Sequence of chain 1.A:
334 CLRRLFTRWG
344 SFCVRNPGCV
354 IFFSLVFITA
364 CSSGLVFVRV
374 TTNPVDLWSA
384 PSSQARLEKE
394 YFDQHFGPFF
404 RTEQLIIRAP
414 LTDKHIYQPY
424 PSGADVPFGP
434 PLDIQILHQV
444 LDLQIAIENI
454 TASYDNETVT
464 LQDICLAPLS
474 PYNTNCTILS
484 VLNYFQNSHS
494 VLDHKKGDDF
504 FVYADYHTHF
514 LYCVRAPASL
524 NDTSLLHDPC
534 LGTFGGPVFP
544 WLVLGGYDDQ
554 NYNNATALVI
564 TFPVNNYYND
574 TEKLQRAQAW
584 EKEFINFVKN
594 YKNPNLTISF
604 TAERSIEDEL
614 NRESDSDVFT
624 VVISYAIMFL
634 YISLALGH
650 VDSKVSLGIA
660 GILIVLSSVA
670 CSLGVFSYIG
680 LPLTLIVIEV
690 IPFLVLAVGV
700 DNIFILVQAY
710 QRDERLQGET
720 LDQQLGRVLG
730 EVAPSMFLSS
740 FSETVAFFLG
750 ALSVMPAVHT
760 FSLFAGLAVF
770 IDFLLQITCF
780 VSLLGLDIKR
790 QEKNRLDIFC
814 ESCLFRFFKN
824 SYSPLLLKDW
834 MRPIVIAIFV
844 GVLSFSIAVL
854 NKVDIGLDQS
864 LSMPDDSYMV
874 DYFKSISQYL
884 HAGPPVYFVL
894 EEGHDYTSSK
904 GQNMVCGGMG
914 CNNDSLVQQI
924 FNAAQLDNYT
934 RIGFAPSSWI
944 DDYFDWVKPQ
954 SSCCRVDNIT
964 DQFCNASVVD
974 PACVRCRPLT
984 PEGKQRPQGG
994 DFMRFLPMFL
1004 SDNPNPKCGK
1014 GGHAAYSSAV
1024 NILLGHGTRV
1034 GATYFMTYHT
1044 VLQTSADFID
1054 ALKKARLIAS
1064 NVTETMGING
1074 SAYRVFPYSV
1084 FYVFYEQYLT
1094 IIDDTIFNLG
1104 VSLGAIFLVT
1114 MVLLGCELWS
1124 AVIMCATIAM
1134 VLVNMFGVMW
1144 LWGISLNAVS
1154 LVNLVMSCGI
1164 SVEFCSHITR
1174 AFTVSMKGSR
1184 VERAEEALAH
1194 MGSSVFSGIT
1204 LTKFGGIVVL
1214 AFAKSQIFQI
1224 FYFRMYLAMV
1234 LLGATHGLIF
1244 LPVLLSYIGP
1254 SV

Binding-site contacts:
Ligand atom O6 contacts residue ASN476 of chain 1.A at 4.3 Å.
Ligand atom C2 contacts residue ASN478 of chain 1.A at 2.6 Å.
Ligand atom C4 contacts residue ASN478 of chain 1.A at 4.3 Å.
Ligand atom N2 contacts residue ASN478 of chain 1.A at 2.8 Å (h-bond).
Ligand atom O5 contacts residue ASN476 of chain 1.A at 4.1 Å.
Ligand atom C1 contacts residue THR536 of chain 1.A at 4.0 Å.
Ligand atom C8 contacts residue THR536 of chain 1.A at 3.8 Å.
Ligand atom C1 contacts residue ASN478 of chain 1.A at 1.4 Å.
Ligand atom O7 contacts residue ASN478 of chain 1.A at 4.4 Å.
Ligand atom N2 contacts residue THR536 of chain 1.A at 3.2 Å.
Ligand atom C8 contacts residue ASN478 of chain 1.A at 4.0 Å.
Ligand atom C3 contacts residue ASN478 of chain 1.A at 3.8 Å.
Ligand atom O5 contacts residue ASN478 of chain 1.A at 2.5 Å (h-bond).
Ligand atom C7 contacts residue THR536 of chain 1.A at 4.0 Å.
Ligand atom C5 contacts residue ASN478 of chain 1.A at 3.7 Å.
Ligand atom C8 contacts residue GLU451 of chain 1.A at 3.7 Å.
Ligand atom C7 contacts residue ASN478 of chain 1.A at 3.6 Å.
Ligand atom C2 contacts residue THR536 of chain 1.A at 4.2 Å.
Ligand atom C1 contacts residue ASN476 of chain 1.A at 4.1 Å.

This protein binds this small molecule.
Small molecule (SMILES): CC(=O)N[C@H]1[C@H](O[C@H]2[C@H](O)[C@@H](NC(C)=O)CO[C@@H]2CO)O[C@H](CO)[C@@H](O)[C@@H]1O